Sequence of chain 35.E:
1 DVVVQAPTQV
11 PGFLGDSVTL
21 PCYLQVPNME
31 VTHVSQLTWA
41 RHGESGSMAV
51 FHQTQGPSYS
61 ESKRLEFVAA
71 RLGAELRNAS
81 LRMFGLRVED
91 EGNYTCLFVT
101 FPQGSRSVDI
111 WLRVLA

Binding-site contacts:
Ligand atom C1 contacts residue ASN78 of chain 35.E at 1.4 Å.
Ligand atom O6 contacts residue ALA69 of chain 35.E at 4.0 Å.
Ligand atom C3 contacts residue ASN78 of chain 35.E at 4.0 Å.
Ligand atom O7 contacts residue TYR23 of chain 35.E at 4.2 Å.
Ligand atom C5 contacts residue ASN78 of chain 35.E at 3.5 Å.
Ligand atom O6 contacts residue VAL68 of chain 35.E at 3.8 Å.
Ligand atom C2 contacts residue ASN78 of chain 35.E at 2.7 Å.
Ligand atom C6 contacts residue VAL68 of chain 35.E at 3.1 Å (hydrophobic).
Ligand atom C1 contacts residue ALA69 of chain 35.E at 4.3 Å (hydrophobic).
Ligand atom C5 contacts residue VAL68 of chain 35.E at 4.4 Å (hydrophobic).
Ligand atom C1 contacts residue SER80 of chain 35.E at 3.8 Å.
Ligand atom C8 contacts residue TYR23 of chain 35.E at 3.3 Å (hydrophobic).
Ligand atom O5 contacts residue ALA69 of chain 35.E at 3.5 Å.
Ligand atom C6 contacts residue ASN78 of chain 35.E at 4.5 Å.
Ligand atom N2 contacts residue ASN78 of chain 35.E at 3.2 Å (h-bond).
Ligand atom C4 contacts residue ASN78 of chain 35.E at 4.2 Å.
Ligand atom C7 contacts residue TYR23 of chain 35.E at 4.0 Å (hydrophobic).
Ligand atom C5 contacts residue ALA69 of chain 35.E at 4.4 Å (hydrophobic).
Ligand atom C6 contacts residue ALA69 of chain 35.E at 4.1 Å (hydrophobic).
Ligand atom O5 contacts residue ASN78 of chain 35.E at 2.2 Å (h-bond).
Ligand atom C7 contacts residue ASN78 of chain 35.E at 3.9 Å.
Ligand atom O5 contacts residue SER80 of chain 35.E at 4.1 Å.
Ligand atom O7 contacts residue ASN78 of chain 35.E at 4.0 Å.
Ligand atom C5 contacts residue SER80 of chain 35.E at 4.0 Å.

The small molecule below binds the protein below.
Small molecule (SMILES): CC(=O)N[C@H]1[C@H](O[C@H]2[C@H](O)[C@@H](NC(C)=O)CO[C@@H]2CO)O[C@H](CO)[C@@H](O[C@@H]2O[C@H](CO)[C@@H](O)[C@H](O)[C@@H]2O)[C@@H]1O